Sequence of chain 1.C:
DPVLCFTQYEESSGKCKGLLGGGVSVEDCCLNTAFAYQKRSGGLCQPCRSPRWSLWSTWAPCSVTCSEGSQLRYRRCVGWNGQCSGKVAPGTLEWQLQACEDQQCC

This small molecule binds to this protein.
Small molecule (SMILES): C[C@@H]1OC[C@@H](O)[C@H](O[C@@H]2O[C@H](CO)[C@@H](O)[C@H](O)[C@H]2O)[C@@H]1O

Sequence of chain 1.D:
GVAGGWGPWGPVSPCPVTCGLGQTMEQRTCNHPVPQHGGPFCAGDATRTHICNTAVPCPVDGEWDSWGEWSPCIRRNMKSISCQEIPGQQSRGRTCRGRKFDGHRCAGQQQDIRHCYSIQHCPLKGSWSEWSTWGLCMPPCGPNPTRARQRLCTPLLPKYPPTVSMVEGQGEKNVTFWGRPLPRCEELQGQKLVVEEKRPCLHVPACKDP

Binding-site contacts:
Ligand atom O3 contacts residue THR18 of chain 1.D at 4.0 Å.
Ligand atom O5 contacts residue THR18 of chain 1.D at 2.4 Å (h-bond).
Ligand atom C4 contacts residue CYS19 of chain 1.D at 4.5 Å (hydrophobic).
Ligand atom C3 contacts residue PRO59 of chain 1.D at 3.6 Å (hydrophobic).
Ligand atom C2 contacts residue PRO59 of chain 1.D at 4.0 Å (hydrophobic).
Ligand atom C6 contacts residue VAL17 of chain 1.D at 3.6 Å (hydrophobic).
Ligand atom C3 contacts residue CYS19 of chain 1.D at 4.3 Å (hydrophobic).
Ligand atom O6 contacts residue THR18 of chain 1.D at 4.4 Å.
Ligand atom C1 contacts residue CYS58 of chain 1.D at 3.8 Å (hydrophobic).
Ligand atom C5 contacts residue THR18 of chain 1.D at 2.9 Å.
Ligand atom C1 contacts residue THR18 of chain 1.D at 1.4 Å.
Ligand atom C1 contacts residue THR18 of chain 1.D at 4.5 Å.
Ligand atom C5 contacts residue VAL17 of chain 1.D at 3.7 Å (hydrophobic).
Ligand atom C2 contacts residue CYS58 of chain 1.D at 4.1 Å (hydrophobic).
Ligand atom C5 contacts residue CYS19 of chain 1.D at 4.0 Å (hydrophobic).
Ligand atom O4 contacts residue THR18 of chain 1.D at 4.4 Å.
Ligand atom C3 contacts residue CYS58 of chain 1.D at 3.8 Å (hydrophobic).
Ligand atom O2 contacts residue PRO59 of chain 1.D at 3.1 Å.
Ligand atom O2 contacts residue THR18 of chain 1.D at 2.6 Å (h-bond).
Ligand atom O4 contacts residue ASN32 of chain 1.C at 3.6 Å (h-bond).
Ligand atom C2 contacts residue THR18 of chain 1.D at 2.2 Å.
Ligand atom O5 contacts residue THR18 of chain 1.D at 4.2 Å.
Ligand atom O5 contacts residue CYS19 of chain 1.D at 4.2 Å.
Ligand atom C6 contacts residue THR18 of chain 1.D at 4.3 Å.
Ligand atom O6 contacts residue VAL17 of chain 1.D at 3.4 Å.
Ligand atom O2 contacts residue CYS58 of chain 1.D at 4.1 Å.
Ligand atom C1 contacts residue CYS19 of chain 1.D at 4.0 Å (hydrophobic).
Ligand atom C3 contacts residue CYS19 of chain 1.D at 4.5 Å (hydrophobic).
Ligand atom C3 contacts residue THR18 of chain 1.D at 2.7 Å.
Ligand atom O5 contacts residue VAL17 of chain 1.D at 4.3 Å.
Ligand atom C4 contacts residue THR18 of chain 1.D at 3.4 Å.
Ligand atom O3 contacts residue PRO59 of chain 1.D at 3.4 Å.
Ligand atom C5 contacts residue CYS19 of chain 1.D at 4.5 Å (hydrophobic).